The small molecule below binds the protein below.
Small molecule (SMILES): CC(=O)OC[C@H](N)C(=O)O

Sequence of chain 1.A:
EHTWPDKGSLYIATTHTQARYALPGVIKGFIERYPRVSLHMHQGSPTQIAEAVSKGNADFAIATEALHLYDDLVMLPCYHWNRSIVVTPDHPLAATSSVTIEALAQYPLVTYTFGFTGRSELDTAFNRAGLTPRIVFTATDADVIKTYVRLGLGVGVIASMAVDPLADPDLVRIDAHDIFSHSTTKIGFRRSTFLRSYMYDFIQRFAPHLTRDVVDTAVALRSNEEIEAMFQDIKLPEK

Binding-site contacts:
Ligand atom O contacts residue PHE212 of chain 1.A at 3.5 Å (h-bond).
Ligand atom C contacts residue PHE212 of chain 1.A at 4.0 Å (hydrophobic).
Ligand atom CA contacts residue ALA28 of chain 1.A at 3.7 Å (hydrophobic).
Ligand atom OXT contacts residue VAL32 of chain 1.A at 4.1 Å.
Ligand atom OG contacts residue LYS245 of chain 1.A at 3.9 Å.
Ligand atom CA contacts residue LYS245 of chain 1.A at 4.3 Å.
Ligand atom N contacts residue PHE212 of chain 1.A at 3.2 Å.
Ligand atom OXT contacts residue ARG211 of chain 1.A at 3.9 Å.
Ligand atom C2A contacts residue LYS245 of chain 1.A at 3.2 Å.
Ligand atom CA contacts residue PHE212 of chain 1.A at 4.3 Å (hydrophobic).
Ligand atom C contacts residue LYS245 of chain 1.A at 4.2 Å.
Ligand atom O contacts residue ARG211 of chain 1.A at 4.5 Å.
Ligand atom C2A contacts residue MET167 of chain 1.A at 3.7 Å (hydrophobic).
Ligand atom C2A contacts residue ALA28 of chain 1.A at 4.0 Å (hydrophobic).
Ligand atom C contacts residue ARG211 of chain 1.A at 4.4 Å.
Ligand atom OAC contacts residue TYR27 of chain 1.A at 4.1 Å.
Ligand atom C1A contacts residue ALA28 of chain 1.A at 4.2 Å (hydrophobic).
Ligand atom O contacts residue LYS245 of chain 1.A at 3.8 Å.
Ligand atom C1A contacts residue LYS245 of chain 1.A at 3.8 Å.
Ligand atom N contacts residue TYR85 of chain 1.A at 4.3 Å.
Ligand atom CB contacts residue ALA28 of chain 1.A at 4.5 Å (hydrophobic).
Ligand atom CB contacts residue LYS245 of chain 1.A at 3.2 Å.
Ligand atom C1A contacts residue TYR27 of chain 1.A at 4.2 Å (hydrophobic).
Ligand atom OAC contacts residue LYS245 of chain 1.A at 4.2 Å.
Ligand atom C2A contacts residue TYR85 of chain 1.A at 4.1 Å (hydrophobic).
Ligand atom OG contacts residue ALA28 of chain 1.A at 4.2 Å.
Ligand atom OG contacts residue TYR27 of chain 1.A at 4.5 Å.
Ligand atom N contacts residue ALA28 of chain 1.A at 3.8 Å.